Binding-site contacts:
Ligand atom CD contacts residue SER32 of chain 1.C at 3.5 Å.
Ligand atom N contacts residue SER97 of chain 1.C at 2.8 Å (h-bond).
Ligand atom CE1 contacts residue ASP108 of chain 1.D at 3.2 Å.
Ligand atom CB contacts residue SER97 of chain 1.C at 3.6 Å.
Ligand atom NH1 contacts residue TRP54 of chain 1.D at 3.4 Å.
Ligand atom CG contacts residue HIS102 of chain 1.D at 3.2 Å.
Ligand atom OD2 contacts residue THR103 of chain 1.D at 3.1 Å.
Ligand atom O contacts residue ASN33 of chain 1.C at 2.9 Å (h-bond).
Ligand atom NH2 contacts residue ASP56 of chain 1.D at 2.9 Å (salt-bridge).
Ligand atom OE1 contacts residue HIS31 of chain 1.C at 3.5 Å.
Ligand atom CB contacts residue ASN33 of chain 1.C at 3.5 Å.
Ligand atom NH2 contacts residue HIS102 of chain 1.D at 3.5 Å (h-bond).
Ligand atom OD2 contacts residue HIS102 of chain 1.D at 3.2 Å (h-bond).
Ligand atom N contacts residue HIS102 of chain 1.D at 2.9 Å (h-bond).
Ligand atom OE1 contacts residue SER32 of chain 1.C at 2.7 Å (h-bond).
Ligand atom CB contacts residue TYR37 of chain 1.C at 3.4 Å (hydrophobic).
Ligand atom OD1 contacts residue HIS102 of chain 1.D at 2.8 Å (h-bond).
Ligand atom CD2 contacts residue HIS31 of chain 1.C at 3.5 Å.
Ligand atom CE1 contacts residue GLY96 of chain 1.C at 3.4 Å.
Ligand atom OE2 contacts residue HIS31 of chain 1.C at 3.3 Å (h-bond).
Ligand atom CA contacts residue SER97 of chain 1.C at 3.3 Å.
Ligand atom O contacts residue HIS31 of chain 1.C at 3.2 Å (h-bond).
Ligand atom OE2 contacts residue SER32 of chain 1.C at 2.6 Å (h-bond).
Ligand atom CZ contacts residue ASP56 of chain 1.D at 3.6 Å.
Ligand atom ND1 contacts residue ASP108 of chain 1.D at 2.7 Å (salt-bridge).
Ligand atom NE contacts residue HIS102 of chain 1.D at 3.4 Å (h-bond).
Ligand atom CD contacts residue HIS31 of chain 1.C at 3.6 Å.
Ligand atom O contacts residue HIS102 of chain 1.D at 3.4 Å.
Ligand atom CB contacts residue HIS102 of chain 1.D at 3.5 Å.
Ligand atom CE2 contacts residue TRP54 of chain 1.D at 3.6 Å (hydrophobic).
Ligand atom CG contacts residue TYR37 of chain 1.C at 3.5 Å (hydrophobic).
Ligand atom CZ contacts residue HIS102 of chain 1.D at 3.4 Å.
Ligand atom C contacts residue SER97 of chain 1.C at 3.5 Å.
Ligand atom CZ contacts residue TRP54 of chain 1.D at 3.5 Å (hydrophobic).
Ligand atom NH1 contacts residue ASP56 of chain 1.D at 2.8 Å (salt-bridge).
Ligand atom NE2 contacts residue GLY96 of chain 1.C at 2.6 Å (h-bond).
Ligand atom CB contacts residue GLY96 of chain 1.C at 3.4 Å.
Ligand atom O contacts residue ASN33 of chain 1.C at 3.6 Å (h-bond).
Ligand atom O contacts residue VAL99 of chain 1.C at 2.9 Å (h-bond).
Ligand atom ND1 contacts residue TYR37 of chain 1.C at 3.5 Å.

Sequence of chain 1.C:
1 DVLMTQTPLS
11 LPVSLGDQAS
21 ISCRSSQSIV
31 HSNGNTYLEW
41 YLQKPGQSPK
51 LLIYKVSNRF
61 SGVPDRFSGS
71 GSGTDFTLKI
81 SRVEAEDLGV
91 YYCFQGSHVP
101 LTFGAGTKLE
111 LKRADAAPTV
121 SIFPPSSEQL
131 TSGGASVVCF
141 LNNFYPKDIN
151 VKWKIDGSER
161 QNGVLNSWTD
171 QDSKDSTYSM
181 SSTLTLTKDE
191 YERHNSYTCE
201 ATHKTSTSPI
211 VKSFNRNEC

A small-molecule ligand and the protein it binds are described below.
Small molecule (SMILES): C[C@H](N)C(=O)N[C@@H](CCC(=O)O)C(=O)N[C@@H](Cc1ccccc1)C(=O)N[C@@H](CCCN=C(N)N)C(=O)N[C@@H](Cc1cnc[nH]1)C(=O)N[C@@H](CC(=O)O)C(=O)N[C@@H](CO)C(=O)O

Sequence of chain 1.D:
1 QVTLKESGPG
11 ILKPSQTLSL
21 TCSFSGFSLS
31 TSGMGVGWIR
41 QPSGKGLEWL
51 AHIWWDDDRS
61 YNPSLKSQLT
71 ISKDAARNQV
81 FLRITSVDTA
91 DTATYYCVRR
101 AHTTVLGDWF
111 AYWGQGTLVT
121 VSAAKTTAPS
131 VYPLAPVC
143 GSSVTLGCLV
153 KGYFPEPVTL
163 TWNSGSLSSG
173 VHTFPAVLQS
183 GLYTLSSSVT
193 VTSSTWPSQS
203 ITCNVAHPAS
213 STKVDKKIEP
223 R